Binding-site contacts:
Ligand atom C7 contacts residue ASN278 of chain 1.K at 3.5 Å.
Ligand atom C2 contacts residue GLY48 of chain 1.K at 4.1 Å.
Ligand atom C5 contacts residue ASN278 of chain 1.K at 3.7 Å.
Ligand atom C7 contacts residue GLY48 of chain 1.K at 4.5 Å.
Ligand atom C1 contacts residue GLY48 of chain 1.K at 4.0 Å.
Ligand atom C3 contacts residue GLY48 of chain 1.K at 4.2 Å.
Ligand atom C1 contacts residue ASN278 of chain 1.K at 1.4 Å.
Ligand atom N2 contacts residue GLY48 of chain 1.K at 3.5 Å.
Ligand atom C4 contacts residue ASN278 of chain 1.K at 4.1 Å.
Ligand atom O7 contacts residue ASN278 of chain 1.K at 4.1 Å.
Ligand atom C8 contacts residue LYS45 of chain 1.K at 4.3 Å.
Ligand atom C8 contacts residue ASN278 of chain 1.K at 4.3 Å.
Ligand atom O5 contacts residue ASN278 of chain 1.K at 2.4 Å (h-bond).
Ligand atom O6 contacts residue THR280 of chain 1.K at 4.2 Å.
Ligand atom N2 contacts residue ASN278 of chain 1.K at 2.8 Å (h-bond).
Ligand atom C3 contacts residue ASN278 of chain 1.K at 3.7 Å.
Ligand atom C2 contacts residue ASN278 of chain 1.K at 2.3 Å.

Sequence of chain 1.K:
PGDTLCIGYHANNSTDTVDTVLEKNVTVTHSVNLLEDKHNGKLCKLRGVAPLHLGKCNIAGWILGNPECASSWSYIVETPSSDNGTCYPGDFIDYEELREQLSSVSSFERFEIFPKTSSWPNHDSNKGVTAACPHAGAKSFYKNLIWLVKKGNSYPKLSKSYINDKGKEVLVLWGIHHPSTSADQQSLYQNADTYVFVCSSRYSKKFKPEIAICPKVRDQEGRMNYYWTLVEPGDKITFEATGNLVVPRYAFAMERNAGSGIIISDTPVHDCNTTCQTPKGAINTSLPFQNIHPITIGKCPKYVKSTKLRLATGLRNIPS

The protein below binds the small molecule below.
Small molecule (SMILES): CC(=O)N[C@@H]1[C@@H](O)[C@H](O)[C@@H](CO)O[C@H]1O